Binding-site contacts:
Ligand atom C3 contacts residue GLU79 of chain 1.A at 3.5 Å.
Ligand atom C9 contacts residue GLU79 of chain 1.A at 3.5 Å.
Ligand atom C8 contacts residue GLU70 of chain 1.A at 3.5 Å.
Ligand atom C19 contacts residue GLU66 of chain 1.A at 3.7 Å.
Ligand atom N9 contacts residue GLU144 of chain 1.B at 4.0 Å.
Ligand atom C18 contacts residue TYR91 of chain 1.A at 3.8 Å (hydrophobic).
Ligand atom O3 contacts residue TYR40 of chain 1.A at 3.7 Å.
Ligand atom O20 contacts residue GLU66 of chain 1.A at 3.9 Å.
Ligand atom N9 contacts residue GLU70 of chain 1.A at 2.9 Å (salt-bridge).
Ligand atom N2 contacts residue GLU79 of chain 1.A at 2.9 Å (salt-bridge).
Ligand atom O20 contacts residue TYR91 of chain 1.A at 3.4 Å.
Ligand atom O1 contacts residue GLU79 of chain 1.A at 3.1 Å (salt-bridge).
Ligand atom C23 contacts residue TYR91 of chain 1.A at 3.9 Å (hydrophobic).
Ligand atom C17 contacts residue TYR91 of chain 1.A at 3.4 Å (hydrophobic).
Ligand atom O21 contacts residue GLU66 of chain 1.A at 3.8 Å.
Ligand atom C10 contacts residue GLU79 of chain 1.A at 4.0 Å.
Ligand atom N7 contacts residue GLU144 of chain 1.B at 2.6 Å (salt-bridge).
Ligand atom N9 contacts residue GLU79 of chain 1.A at 3.1 Å (salt-bridge).
Ligand atom C9 contacts residue GLU70 of chain 1.A at 3.3 Å.
Ligand atom C20 contacts residue GLU66 of chain 1.A at 3.2 Å.
Ligand atom N19 contacts residue ASP83 of chain 1.A at 2.9 Å (salt-bridge).
Ligand atom C22 contacts residue TYR91 of chain 1.A at 3.6 Å (hydrophobic).
Ligand atom O21 contacts residue ASP83 of chain 1.A at 2.7 Å (salt-bridge).
Ligand atom O3 contacts residue ASP55 of chain 1.A at 3.2 Å (salt-bridge).
Ligand atom C4 contacts residue GLU148 of chain 1.B at 4.0 Å.
Ligand atom N19 contacts residue ASN81 of chain 1.A at 3.9 Å.
Ligand atom O4 contacts residue ASP55 of chain 1.A at 4.0 Å.
Ligand atom C8 contacts residue GLU144 of chain 1.B at 3.3 Å.
Ligand atom C5 contacts residue GLU148 of chain 1.B at 3.9 Å.
Ligand atom N2 contacts residue TYR40 of chain 1.A at 3.4 Å (h-bond).
Ligand atom N23 contacts residue GLU66 of chain 1.A at 3.4 Å (salt-bridge).
Ligand atom O4 contacts residue GLU148 of chain 1.B at 3.0 Å (salt-bridge).
Ligand atom C23 contacts residue ASP83 of chain 1.A at 3.1 Å.
Ligand atom C21 contacts residue ASP83 of chain 1.A at 3.3 Å.
Ligand atom C7 contacts residue GLU144 of chain 1.B at 3.4 Å.
Ligand atom C2 contacts residue GLU79 of chain 1.A at 3.9 Å.
Ligand atom C6 contacts residue GLU148 of chain 1.B at 3.4 Å.
Ligand atom C15 contacts residue TYR91 of chain 1.A at 4.0 Å (hydrophobic).
Ligand atom O17 contacts residue GLN105 of chain 1.A at 3.2 Å (h-bond).
Ligand atom C23 contacts residue LEU88 of chain 1.A at 3.8 Å (hydrophobic).

The small molecule below binds the protein below.
Small molecule (SMILES): NC[C@@H]1O[C@H](O[C@H]2[C@@H](O)[C@H](O[C@@H]3[C@@H](O)[C@H](N)C[C@H](N)[C@H]3O[C@H]3O[C@H](CN)[C@@H](O)[C@H](O)[C@H]3N)O[C@@H]2CO)[C@H](N)[C@@H](O)[C@@H]1O

Sequence of chain 1.B:
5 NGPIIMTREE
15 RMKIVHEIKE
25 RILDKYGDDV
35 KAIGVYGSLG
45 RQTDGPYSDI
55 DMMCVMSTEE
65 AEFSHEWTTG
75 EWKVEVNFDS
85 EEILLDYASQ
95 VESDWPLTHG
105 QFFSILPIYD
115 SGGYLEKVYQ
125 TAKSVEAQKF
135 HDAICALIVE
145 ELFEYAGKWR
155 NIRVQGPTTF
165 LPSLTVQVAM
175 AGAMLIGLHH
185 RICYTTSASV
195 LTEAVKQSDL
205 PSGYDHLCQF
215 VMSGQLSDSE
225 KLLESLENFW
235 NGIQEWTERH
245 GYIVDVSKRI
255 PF

Sequence of chain 1.A:
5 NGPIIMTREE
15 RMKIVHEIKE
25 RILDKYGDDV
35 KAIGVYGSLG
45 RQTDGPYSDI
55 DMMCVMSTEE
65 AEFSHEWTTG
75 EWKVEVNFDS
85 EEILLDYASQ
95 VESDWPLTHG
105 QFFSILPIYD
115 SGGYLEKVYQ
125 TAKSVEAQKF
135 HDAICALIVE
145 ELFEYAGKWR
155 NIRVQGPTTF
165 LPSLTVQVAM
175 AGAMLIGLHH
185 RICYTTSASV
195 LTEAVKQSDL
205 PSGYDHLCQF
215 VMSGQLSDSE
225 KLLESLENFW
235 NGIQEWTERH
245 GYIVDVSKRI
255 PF